Binding-site contacts:
Ligand atom CB contacts residue SER213 of chain 1.D at 3.8 Å.
Ligand atom NH2 contacts residue CYS218 of chain 1.D at 3.8 Å.
Ligand atom NH1 contacts residue ASP188 of chain 1.D at 2.9 Å (salt-bridge).
Ligand atom CH3 contacts residue GLN191 of chain 1.D at 3.7 Å.
Ligand atom NE contacts residue GLY217 of chain 1.D at 3.8 Å.
Ligand atom NE contacts residue TRP214 of chain 1.D at 3.8 Å.
Ligand atom CB contacts residue SER194 of chain 1.D at 2.9 Å.
Ligand atom CA contacts residue GLY215 of chain 1.D at 3.3 Å.
Ligand atom O contacts residue GLY215 of chain 1.D at 3.0 Å (h-bond).
Ligand atom C contacts residue GLN191 of chain 1.D at 3.7 Å.
Ligand atom NH2 contacts residue GLY217 of chain 1.D at 3.0 Å (h-bond).
Ligand atom O contacts residue HIS44 of chain 1.D at 2.8 Å (h-bond).
Ligand atom C contacts residue GLY215 of chain 1.D at 3.6 Å.
Ligand atom CD1 contacts residue ILE86 of chain 1.A at 3.8 Å (hydrophobic).
Ligand atom C contacts residue HIS44 of chain 1.D at 3.5 Å.
Ligand atom CZ contacts residue SER189 of chain 1.D at 3.4 Å.
Ligand atom O contacts residue GLY215 of chain 1.D at 3.5 Å (h-bond).
Ligand atom CD2 contacts residue ILE86 of chain 1.A at 3.5 Å (hydrophobic).
Ligand atom NH2 contacts residue ASP188 of chain 1.D at 2.9 Å (salt-bridge).
Ligand atom CD2 contacts residue THR88 of chain 1.D at 3.8 Å.
Ligand atom NH1 contacts residue SER189 of chain 1.D at 3.0 Å (h-bond).
Ligand atom CG contacts residue GLN191 of chain 1.D at 3.6 Å.
Ligand atom CA contacts residue SER194 of chain 1.D at 2.5 Å.
Ligand atom CD2 contacts residue GLY215 of chain 1.D at 3.7 Å.
Ligand atom CB contacts residue ILE86 of chain 1.A at 3.2 Å (hydrophobic).
Ligand atom CB contacts residue CYS190 of chain 1.D at 3.6 Å (hydrophobic).
Ligand atom O contacts residue GLY217 of chain 1.D at 3.1 Å (h-bond).
Ligand atom CB contacts residue VAL212 of chain 1.D at 3.8 Å (hydrophobic).
Ligand atom C contacts residue SER194 of chain 1.D at 1.4 Å.
Ligand atom N contacts residue SER194 of chain 1.D at 3.1 Å (h-bond).
Ligand atom N contacts residue SER213 of chain 1.D at 3.0 Å (h-bond).
Ligand atom O contacts residue TRP214 of chain 1.D at 3.6 Å.
Ligand atom CZ contacts residue ASP188 of chain 1.D at 3.6 Å.
Ligand atom CZ contacts residue GLY217 of chain 1.D at 3.8 Å.
Ligand atom C contacts residue GLN191 of chain 1.D at 3.7 Å.
Ligand atom O contacts residue GLN191 of chain 1.D at 2.8 Å (h-bond).
Ligand atom NH1 contacts residue GLY225 of chain 1.D at 3.2 Å.
Ligand atom NE contacts residue GLY215 of chain 1.D at 3.8 Å.
Ligand atom O contacts residue SER194 of chain 1.D at 2.4 Å (h-bond).
Ligand atom N contacts residue GLN191 of chain 1.D at 3.7 Å.

Sequence of chain 1.D:
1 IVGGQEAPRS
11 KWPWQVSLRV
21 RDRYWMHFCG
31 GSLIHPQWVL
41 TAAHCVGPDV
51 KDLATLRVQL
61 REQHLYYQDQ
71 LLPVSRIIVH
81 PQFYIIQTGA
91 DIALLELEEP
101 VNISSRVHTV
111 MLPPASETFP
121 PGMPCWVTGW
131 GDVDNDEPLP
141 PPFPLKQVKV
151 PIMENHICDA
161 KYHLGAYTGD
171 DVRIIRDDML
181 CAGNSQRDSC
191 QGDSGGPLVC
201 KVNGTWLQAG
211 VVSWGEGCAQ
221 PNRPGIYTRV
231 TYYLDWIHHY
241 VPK

Sequence of chain 1.A:
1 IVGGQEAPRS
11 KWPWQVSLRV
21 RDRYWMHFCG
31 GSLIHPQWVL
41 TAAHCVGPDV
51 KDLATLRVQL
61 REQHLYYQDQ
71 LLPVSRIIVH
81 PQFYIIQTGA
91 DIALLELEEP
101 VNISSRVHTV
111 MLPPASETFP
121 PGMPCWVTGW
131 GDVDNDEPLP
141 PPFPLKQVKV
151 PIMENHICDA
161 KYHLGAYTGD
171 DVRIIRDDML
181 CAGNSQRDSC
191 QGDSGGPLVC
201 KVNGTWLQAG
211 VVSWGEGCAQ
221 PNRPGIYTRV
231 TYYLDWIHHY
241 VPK

The small molecule below binds the protein below.
Small molecule (SMILES): CC(=O)N[C@@H](CC(C)C)C(=O)N[C@@H](CC(C)C)C(=O)N[C@H](CO)CCCN=C(N)N